This protein binds this small molecule.
Small molecule (SMILES): O=c1[nH]cnc2c1ncn2[C@@H]1O[C@H](COP(=O)(O)O)[C@@H](O)[C@H]1O

Sequence of chain 4.C:
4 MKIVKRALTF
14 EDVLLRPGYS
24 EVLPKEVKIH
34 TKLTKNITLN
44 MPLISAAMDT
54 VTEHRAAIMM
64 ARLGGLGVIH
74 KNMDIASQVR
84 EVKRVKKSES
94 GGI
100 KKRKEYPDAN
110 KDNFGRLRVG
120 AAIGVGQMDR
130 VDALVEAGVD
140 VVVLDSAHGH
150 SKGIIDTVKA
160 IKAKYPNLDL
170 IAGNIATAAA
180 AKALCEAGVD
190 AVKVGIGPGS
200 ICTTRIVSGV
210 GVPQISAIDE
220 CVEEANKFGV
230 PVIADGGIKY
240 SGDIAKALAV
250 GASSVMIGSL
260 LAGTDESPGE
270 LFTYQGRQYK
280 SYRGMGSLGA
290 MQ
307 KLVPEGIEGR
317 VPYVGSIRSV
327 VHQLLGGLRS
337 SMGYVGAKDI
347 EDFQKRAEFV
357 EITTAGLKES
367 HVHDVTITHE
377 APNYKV

Binding-site contacts:
Ligand atom C5 contacts residue ILE200 of chain 4.C at 3.5 Å (hydrophobic).
Ligand atom P contacts residue SER199 of chain 4.C at 3.5 Å.
Ligand atom C5 contacts residue MET284 of chain 4.C at 3.7 Å (hydrophobic).
Ligand atom N3 contacts residue 2F11 of chain 4.T at 3.2 Å.
Ligand atom O3P contacts residue SER258 of chain 4.C at 3.0 Å (h-bond).
Ligand atom C4' contacts residue ASP234 of chain 4.C at 3.7 Å.
Ligand atom C8 contacts residue MET51 of chain 4.C at 3.6 Å (hydrophobic).
Ligand atom C4 contacts residue 2F11 of chain 4.T at 3.5 Å.
Ligand atom O2' contacts residue ASP234 of chain 4.C at 2.5 Å (salt-bridge).
Ligand atom O2P contacts residue SER258 of chain 4.C at 3.5 Å (h-bond).
Ligand atom N7 contacts residue MET284 of chain 4.C at 3.0 Å (h-bond).
Ligand atom O3' contacts residue ASP234 of chain 4.C at 2.6 Å (salt-bridge).
Ligand atom C8 contacts residue ILE200 of chain 4.C at 3.6 Å (hydrophobic).
Ligand atom O1P contacts residue GLY236 of chain 4.C at 3.1 Å (h-bond).
Ligand atom O3P contacts residue TYR281 of chain 4.C at 2.4 Å (h-bond).
Ligand atom C5' contacts residue TYR281 of chain 4.C at 3.4 Å (hydrophobic).
Ligand atom N7 contacts residue ILE200 of chain 4.C at 3.4 Å.
Ligand atom N7 contacts residue GLY283 of chain 4.C at 3.5 Å.
Ligand atom O6 contacts residue GLY285 of chain 4.C at 2.7 Å (h-bond).
Ligand atom O2P contacts residue GLY257 of chain 4.C at 2.9 Å (h-bond).
Ligand atom C2 contacts residue 2F11 of chain 4.T at 3.2 Å.
Ligand atom O3P contacts residue SER199 of chain 4.C at 2.5 Å (h-bond).
Ligand atom O6 contacts residue GLY283 of chain 4.C at 3.1 Å.
Ligand atom O6 contacts residue GLY312 of chain 4.C at 3.5 Å.
Ligand atom N1 contacts residue 2F11 of chain 4.T at 3.4 Å.
Ligand atom O1P contacts residue GLY198 of chain 4.C at 3.2 Å.
Ligand atom O6 contacts residue MET284 of chain 4.C at 3.2 Å (h-bond).
Ligand atom P contacts residue TYR281 of chain 4.C at 3.7 Å.
Ligand atom N1 contacts residue GLU311 of chain 4.C at 2.9 Å (salt-bridge).
Ligand atom O1P contacts residue SER199 of chain 4.C at 2.7 Å (h-bond).
Ligand atom C5 contacts residue 2F11 of chain 4.T at 3.7 Å.
Ligand atom O5' contacts residue GLY235 of chain 4.C at 3.4 Å.
Ligand atom C3' contacts residue ASP234 of chain 4.C at 3.6 Å.
Ligand atom C6 contacts residue GLY285 of chain 4.C at 3.3 Å.
Ligand atom C2 contacts residue GLU311 of chain 4.C at 3.5 Å.
Ligand atom O3' contacts residue ALA49 of chain 4.C at 3.3 Å.
Ligand atom O3' contacts residue MET255 of chain 4.C at 2.9 Å.
Ligand atom O5' contacts residue GLY198 of chain 4.C at 3.5 Å.
Ligand atom C2 contacts residue CYS201 of chain 4.C at 3.1 Å (hydrophobic).
Ligand atom N3 contacts residue CYS201 of chain 4.C at 3.6 Å.